Binding-site contacts:
Ligand atom C16 contacts residue ARG82 of chain 1.A at 3.7 Å.
Ligand atom C22 contacts residue PHE100 of chain 1.A at 3.9 Å (hydrophobic).
Ligand atom C03 contacts residue ILE69 of chain 1.A at 3.7 Å (hydrophobic).
Ligand atom C02 contacts residue ILE70 of chain 1.A at 3.9 Å (hydrophobic).
Ligand atom S12 contacts residue ARG82 of chain 1.A at 3.9 Å.
Ligand atom O25 contacts residue THR99 of chain 1.A at 2.7 Å (h-bond).
Ligand atom C04 contacts residue ILE69 of chain 1.A at 3.5 Å (hydrophobic).
Ligand atom N17 contacts residue ARG82 of chain 1.A at 3.6 Å (salt-bridge).
Ligand atom O24 contacts residue THR99 of chain 1.A at 3.4 Å (h-bond).
Ligand atom C18 contacts residue THR99 of chain 1.A at 3.8 Å.
Ligand atom C21 contacts residue VAL78 of chain 1.A at 3.8 Å (hydrophobic).
Ligand atom C20 contacts residue PHE108 of chain 1.A at 3.3 Å (hydrophobic).
Ligand atom C23 contacts residue PHE100 of chain 1.A at 4.0 Å (hydrophobic).
Ligand atom O25 contacts residue ARG82 of chain 1.A at 2.9 Å (salt-bridge).
Ligand atom C20 contacts residue VAL78 of chain 1.A at 3.5 Å (hydrophobic).
Ligand atom C23 contacts residue LYS27 of chain 1.A at 3.6 Å.
Ligand atom O24 contacts residue PHE100 of chain 1.A at 3.4 Å.
Ligand atom C15 contacts residue LEU106 of chain 1.A at 3.9 Å (hydrophobic).
Ligand atom C19 contacts residue PHE108 of chain 1.A at 3.6 Å (hydrophobic).
Ligand atom C20 contacts residue ARG82 of chain 1.A at 3.9 Å.
Ligand atom N14 contacts residue LEU106 of chain 1.A at 4.0 Å.
Ligand atom C02 contacts residue LYS66 of chain 1.A at 3.6 Å.
Ligand atom C03 contacts residue ILE70 of chain 1.A at 3.9 Å (hydrophobic).
Ligand atom C05 contacts residue LEU106 of chain 1.A at 3.9 Å (hydrophobic).
Ligand atom O24 contacts residue LYS27 of chain 1.A at 2.8 Å (salt-bridge).
Ligand atom C08 contacts residue LEU106 of chain 1.A at 3.9 Å (hydrophobic).
Ligand atom C22 contacts residue GLN101 of chain 1.A at 3.9 Å.
Ligand atom C08 contacts residue GLN101 of chain 1.A at 3.8 Å.
Ligand atom C04 contacts residue LEU106 of chain 1.A at 3.8 Å (hydrophobic).
Ligand atom C23 contacts residue THR99 of chain 1.A at 3.4 Å.
Ligand atom O25 contacts residue LYS27 of chain 1.A at 3.6 Å (salt-bridge).
Ligand atom C21 contacts residue ARG82 of chain 1.A at 3.7 Å.
Ligand atom N14 contacts residue ARG82 of chain 1.A at 3.8 Å.
Ligand atom S12 contacts residue GLN101 of chain 1.A at 3.9 Å.
Ligand atom C23 contacts residue ARG82 of chain 1.A at 3.9 Å.
Ligand atom C18 contacts residue TYR107 of chain 1.A at 4.0 Å (hydrophobic).
Ligand atom C13 contacts residue ARG82 of chain 1.A at 3.4 Å.
Ligand atom C09 contacts residue LYS66 of chain 1.A at 3.9 Å.
Ligand atom C03 contacts residue LYS66 of chain 1.A at 4.0 Å.
Ligand atom C11 contacts residue GLN101 of chain 1.A at 3.8 Å.

This protein binds this small molecule.
Small molecule (SMILES): Cc1cccc(C)c1OCCSc1nc2ccccc2n1CC(=O)O

Sequence of chain 1.A:
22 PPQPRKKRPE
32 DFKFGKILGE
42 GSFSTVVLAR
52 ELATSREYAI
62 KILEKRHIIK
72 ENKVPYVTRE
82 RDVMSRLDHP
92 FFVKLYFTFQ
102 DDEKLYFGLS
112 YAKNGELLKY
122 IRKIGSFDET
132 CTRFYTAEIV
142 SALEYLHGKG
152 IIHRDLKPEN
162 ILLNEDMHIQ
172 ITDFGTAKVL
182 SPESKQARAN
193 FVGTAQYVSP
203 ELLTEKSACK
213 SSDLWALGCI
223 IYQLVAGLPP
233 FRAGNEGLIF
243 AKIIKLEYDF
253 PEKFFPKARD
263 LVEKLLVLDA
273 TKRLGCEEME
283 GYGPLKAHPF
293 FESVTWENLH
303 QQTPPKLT